Binding-site contacts:
Ligand atom CD contacts residue ILE217 of chain 1.A at 4.1 Å (hydrophobic).
Ligand atom CG contacts residue GLU180 of chain 1.A at 3.1 Å.
Ligand atom O contacts residue ASN224 of chain 1.A at 3.5 Å (h-bond).
Ligand atom CB contacts residue TRP228 of chain 1.A at 3.8 Å (hydrophobic).
Ligand atom CB contacts residue NAG1 of chain 1.K at 2.5 Å.
Ligand atom O contacts residue NAG1 of chain 1.K at 3.1 Å (h-bond).
Ligand atom C contacts residue NAG1 of chain 1.K at 4.0 Å.
Ligand atom N contacts residue NAG1 of chain 1.K at 3.8 Å.
Ligand atom O contacts residue ASN173 of chain 1.A at 4.1 Å.
Ligand atom CB contacts residue ASN224 of chain 1.A at 3.0 Å.
Ligand atom CG2 contacts residue LEU220 of chain 1.A at 3.9 Å (hydrophobic).
Ligand atom CB contacts residue NAG1 of chain 1.K at 3.6 Å.
Ligand atom C contacts residue ASN224 of chain 1.A at 3.8 Å.
Ligand atom CA contacts residue NAG1 of chain 1.K at 4.1 Å.
Ligand atom O contacts residue VAL176 of chain 1.A at 4.0 Å.
Ligand atom C contacts residue NAG1 of chain 1.K at 3.9 Å.
Ligand atom N contacts residue ASN173 of chain 1.A at 3.9 Å.
Ligand atom O contacts residue NAG1 of chain 1.K at 3.4 Å.
Ligand atom C contacts residue LEU172 of chain 1.A at 3.8 Å (hydrophobic).
Ligand atom O contacts residue LEU220 of chain 1.A at 3.2 Å.
Ligand atom N contacts residue NAG1 of chain 1.K at 4.2 Å.
Ligand atom CA contacts residue ASN224 of chain 1.A at 3.2 Å.
Ligand atom CA contacts residue ASN173 of chain 1.A at 4.0 Å.
Ligand atom CG contacts residue VAL176 of chain 1.A at 4.2 Å (hydrophobic).
Ligand atom CA contacts residue NAG1 of chain 1.K at 3.6 Å.
Ligand atom CB contacts residue LYS49 of chain 1.A at 3.5 Å.
Ligand atom N contacts residue ASN224 of chain 1.A at 3.6 Å (h-bond).
Ligand atom CG contacts residue ILE217 of chain 1.A at 3.9 Å (hydrophobic).
Ligand atom CA contacts residue LEU172 of chain 1.A at 3.5 Å (hydrophobic).
Ligand atom CB contacts residue ASN173 of chain 1.A at 3.5 Å.
Ligand atom C contacts residue NAG1 of chain 1.K at 4.2 Å.
Ligand atom C contacts residue NAG1 of chain 1.K at 4.0 Å.
Ligand atom O contacts residue VAL46 of chain 1.A at 3.9 Å.
Ligand atom C contacts residue LEU220 of chain 1.A at 3.9 Å (hydrophobic).
Ligand atom O contacts residue LYS120 of chain 1.A at 3.9 Å.
Ligand atom OG contacts residue NAG1 of chain 1.K at 1.4 Å.
Ligand atom N contacts residue LEU220 of chain 1.A at 4.2 Å.
Ligand atom CD contacts residue GLU180 of chain 1.A at 3.0 Å.
Ligand atom O contacts residue LEU172 of chain 1.A at 3.5 Å.
Ligand atom CG contacts residue NAG1 of chain 1.K at 3.8 Å.

Sequence of chain 1.A:
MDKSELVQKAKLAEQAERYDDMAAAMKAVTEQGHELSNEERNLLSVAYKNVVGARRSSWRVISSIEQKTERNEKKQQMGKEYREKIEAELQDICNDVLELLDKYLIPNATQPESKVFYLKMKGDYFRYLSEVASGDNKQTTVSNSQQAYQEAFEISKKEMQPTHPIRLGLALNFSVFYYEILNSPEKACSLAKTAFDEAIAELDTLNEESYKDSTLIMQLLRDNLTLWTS

The protein below binds the small molecule below.
Small molecule (SMILES): CC(C)[C@H](NC(=O)[C@@H]1CCCN1)C(=O)N[C@@H](CO)C(=O)N[C@@H](CCC(N)=O)C(=O)N[C@@H](C)C=O